The protein below binds the small molecule below.
Small molecule (SMILES): COc1ccc(N2CCN(c3cccc(C)c3)CC2)nn1

Binding-site contacts:
Ligand atom C16 contacts residue ILE104 of chain 52.A at 3.7 Å (hydrophobic).
Ligand atom C20 contacts residue VAL191 of chain 52.A at 3.5 Å (hydrophobic).
Ligand atom C10 contacts residue MET221 of chain 52.A at 4.0 Å (hydrophobic).
Ligand atom C1 contacts residue ASN198 of chain 52.A at 4.0 Å.
Ligand atom C18 contacts residue TYR152 of chain 52.A at 3.8 Å (hydrophobic).
Ligand atom N12 contacts residue TYR128 of chain 52.A at 2.5 Å (h-bond).
Ligand atom C13 contacts residue SER126 of chain 52.A at 3.7 Å.
Ligand atom C14 contacts residue SER126 of chain 52.A at 3.6 Å.
Ligand atom C11 contacts residue TYR128 of chain 52.A at 3.4 Å (hydrophobic).
Ligand atom C15 contacts residue TYR128 of chain 52.A at 3.0 Å (hydrophobic).
Ligand atom C19 contacts residue VAL188 of chain 52.A at 3.5 Å (hydrophobic).
Ligand atom C21 contacts residue MET224 of chain 52.A at 4.0 Å (hydrophobic).
Ligand atom C1 contacts residue DMS1 of chain 52.F at 4.1 Å.
Ligand atom C14 contacts residue TYR128 of chain 52.A at 3.3 Å (hydrophobic).
Ligand atom C13 contacts residue TYR128 of chain 52.A at 3.0 Å (hydrophobic).
Ligand atom C10 contacts residue ILE104 of chain 52.A at 3.9 Å (hydrophobic).
Ligand atom C17 contacts residue TYR128 of chain 52.A at 3.8 Å (hydrophobic).
Ligand atom C8 contacts residue PHE124 of chain 52.A at 3.6 Å (hydrophobic).
Ligand atom C7 contacts residue LEU106 of chain 52.A at 4.1 Å (hydrophobic).
Ligand atom C11 contacts residue ILE104 of chain 52.A at 3.5 Å (hydrophobic).
Ligand atom C8 contacts residue TYR197 of chain 52.A at 3.4 Å (hydrophobic).
Ligand atom C16 contacts residue TYR128 of chain 52.A at 2.9 Å (hydrophobic).
Ligand atom C18 contacts residue VAL188 of chain 52.A at 3.9 Å (hydrophobic).
Ligand atom N5 contacts residue DMS1 of chain 52.F at 3.9 Å.
Ligand atom N5 contacts residue ASN219 of chain 52.A at 4.1 Å.
Ligand atom N4 contacts residue DMS1 of chain 52.F at 3.6 Å (h-bond).
Ligand atom C20 contacts residue VAL188 of chain 52.A at 3.7 Å (hydrophobic).
Ligand atom C7 contacts residue TYR197 of chain 52.A at 3.5 Å (hydrophobic).
Ligand atom C14 contacts residue TYR197 of chain 52.A at 4.1 Å (hydrophobic).
Ligand atom C10 contacts residue TYR128 of chain 52.A at 3.6 Å (hydrophobic).
Ligand atom C7 contacts residue PHE124 of chain 52.A at 3.8 Å (hydrophobic).
Ligand atom N4 contacts residue ASN219 of chain 52.A at 4.0 Å.
Ligand atom N9 contacts residue TYR128 of chain 52.A at 4.1 Å.
Ligand atom C17 contacts residue ILE104 of chain 52.A at 3.8 Å (hydrophobic).
Ligand atom C21 contacts residue ILE104 of chain 52.A at 3.5 Å (hydrophobic).
Ligand atom C19 contacts residue VAL191 of chain 52.A at 4.0 Å (hydrophobic).
Ligand atom C13 contacts residue TYR197 of chain 52.A at 4.0 Å (hydrophobic).
Ligand atom C10 contacts residue LEU106 of chain 52.A at 4.0 Å (hydrophobic).
Ligand atom C19 contacts residue TYR152 of chain 52.A at 3.9 Å (hydrophobic).
Ligand atom C11 contacts residue MET221 of chain 52.A at 4.0 Å (hydrophobic).

Sequence of chain 52.A:
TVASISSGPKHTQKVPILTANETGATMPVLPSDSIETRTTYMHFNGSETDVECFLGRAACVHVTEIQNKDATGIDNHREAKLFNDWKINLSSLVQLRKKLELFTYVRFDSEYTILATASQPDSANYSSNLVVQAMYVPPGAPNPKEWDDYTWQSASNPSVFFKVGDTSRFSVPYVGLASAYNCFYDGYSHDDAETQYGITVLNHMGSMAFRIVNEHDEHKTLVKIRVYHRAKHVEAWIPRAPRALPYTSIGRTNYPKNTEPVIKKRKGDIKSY